A protein and the small-molecule ligand that binds it are described below.
Small molecule (SMILES): CC(=O)N[C@@H]1[C@@H](O)[C@H](O)[C@@H](CO)O[C@H]1O

Binding-site contacts:
Ligand atom O7 contacts residue ASN106 of chain 1.C at 3.5 Å (h-bond).
Ligand atom C5 contacts residue ASN106 of chain 1.C at 3.7 Å.
Ligand atom C2 contacts residue ASN106 of chain 1.C at 2.5 Å.
Ligand atom O5 contacts residue ASN106 of chain 1.C at 2.4 Å (h-bond).
Ligand atom C8 contacts residue ASN106 of chain 1.C at 3.8 Å.
Ligand atom C7 contacts residue ASN106 of chain 1.C at 3.1 Å.
Ligand atom C1 contacts residue ASN106 of chain 1.C at 1.4 Å.
Ligand atom C4 contacts residue ASN106 of chain 1.C at 4.2 Å.
Ligand atom N2 contacts residue ASN106 of chain 1.C at 2.8 Å (h-bond).
Ligand atom C3 contacts residue ASN106 of chain 1.C at 3.8 Å.

Sequence of chain 1.C:
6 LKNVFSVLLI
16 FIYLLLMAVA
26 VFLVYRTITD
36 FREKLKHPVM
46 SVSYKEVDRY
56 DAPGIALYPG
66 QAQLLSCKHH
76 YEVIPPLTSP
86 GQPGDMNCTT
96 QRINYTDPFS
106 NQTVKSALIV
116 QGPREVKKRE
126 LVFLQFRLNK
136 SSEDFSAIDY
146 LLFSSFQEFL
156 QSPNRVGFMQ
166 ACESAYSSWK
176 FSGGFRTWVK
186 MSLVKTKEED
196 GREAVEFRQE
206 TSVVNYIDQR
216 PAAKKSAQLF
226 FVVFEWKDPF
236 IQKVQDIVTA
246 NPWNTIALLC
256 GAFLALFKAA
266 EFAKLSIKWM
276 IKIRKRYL